Binding-site contacts:
Ligand atom O5 contacts residue ILE329 of chain 1.C at 3.9 Å.
Ligand atom C3 contacts residue ASN328 of chain 1.C at 3.6 Å.
Ligand atom C1 contacts residue GLN577 of chain 1.C at 3.8 Å.
Ligand atom C4 contacts residue GLN577 of chain 1.C at 4.1 Å.
Ligand atom C2 contacts residue GLN577 of chain 1.C at 3.3 Å.
Ligand atom O5 contacts residue ASN328 of chain 1.C at 2.4 Å (h-bond).
Ligand atom C7 contacts residue ASN328 of chain 1.C at 4.3 Å.
Ligand atom C6 contacts residue ASN328 of chain 1.C at 4.4 Å.
Ligand atom C3 contacts residue GLN577 of chain 1.C at 3.7 Å.
Ligand atom O3 contacts residue THR578 of chain 1.C at 4.1 Å.
Ligand atom C8 contacts residue GLN577 of chain 1.C at 3.7 Å.
Ligand atom C8 contacts residue ASN328 of chain 1.C at 4.3 Å.
Ligand atom O3 contacts residue GLN577 of chain 1.C at 2.8 Å (h-bond).
Ligand atom C1 contacts residue ASN328 of chain 1.C at 1.4 Å.
Ligand atom N2 contacts residue ASN328 of chain 1.C at 3.5 Å (h-bond).
Ligand atom C2 contacts residue ASN328 of chain 1.C at 2.5 Å.
Ligand atom C5 contacts residue ILE329 of chain 1.C at 4.5 Å (hydrophobic).
Ligand atom O3 contacts residue ASN328 of chain 1.C at 3.6 Å (h-bond).
Ligand atom O6 contacts residue ASN328 of chain 1.C at 4.3 Å.
Ligand atom O6 contacts residue GLN577 of chain 1.C at 3.8 Å.
Ligand atom N2 contacts residue GLN577 of chain 1.C at 4.4 Å.
Ligand atom O5 contacts residue GLN577 of chain 1.C at 4.5 Å.
Ligand atom C4 contacts residue ASN328 of chain 1.C at 4.3 Å.
Ligand atom C6 contacts residue ILE329 of chain 1.C at 4.2 Å (hydrophobic).
Ligand atom C5 contacts residue ASN328 of chain 1.C at 3.7 Å.

Sequence of chain 1.C:
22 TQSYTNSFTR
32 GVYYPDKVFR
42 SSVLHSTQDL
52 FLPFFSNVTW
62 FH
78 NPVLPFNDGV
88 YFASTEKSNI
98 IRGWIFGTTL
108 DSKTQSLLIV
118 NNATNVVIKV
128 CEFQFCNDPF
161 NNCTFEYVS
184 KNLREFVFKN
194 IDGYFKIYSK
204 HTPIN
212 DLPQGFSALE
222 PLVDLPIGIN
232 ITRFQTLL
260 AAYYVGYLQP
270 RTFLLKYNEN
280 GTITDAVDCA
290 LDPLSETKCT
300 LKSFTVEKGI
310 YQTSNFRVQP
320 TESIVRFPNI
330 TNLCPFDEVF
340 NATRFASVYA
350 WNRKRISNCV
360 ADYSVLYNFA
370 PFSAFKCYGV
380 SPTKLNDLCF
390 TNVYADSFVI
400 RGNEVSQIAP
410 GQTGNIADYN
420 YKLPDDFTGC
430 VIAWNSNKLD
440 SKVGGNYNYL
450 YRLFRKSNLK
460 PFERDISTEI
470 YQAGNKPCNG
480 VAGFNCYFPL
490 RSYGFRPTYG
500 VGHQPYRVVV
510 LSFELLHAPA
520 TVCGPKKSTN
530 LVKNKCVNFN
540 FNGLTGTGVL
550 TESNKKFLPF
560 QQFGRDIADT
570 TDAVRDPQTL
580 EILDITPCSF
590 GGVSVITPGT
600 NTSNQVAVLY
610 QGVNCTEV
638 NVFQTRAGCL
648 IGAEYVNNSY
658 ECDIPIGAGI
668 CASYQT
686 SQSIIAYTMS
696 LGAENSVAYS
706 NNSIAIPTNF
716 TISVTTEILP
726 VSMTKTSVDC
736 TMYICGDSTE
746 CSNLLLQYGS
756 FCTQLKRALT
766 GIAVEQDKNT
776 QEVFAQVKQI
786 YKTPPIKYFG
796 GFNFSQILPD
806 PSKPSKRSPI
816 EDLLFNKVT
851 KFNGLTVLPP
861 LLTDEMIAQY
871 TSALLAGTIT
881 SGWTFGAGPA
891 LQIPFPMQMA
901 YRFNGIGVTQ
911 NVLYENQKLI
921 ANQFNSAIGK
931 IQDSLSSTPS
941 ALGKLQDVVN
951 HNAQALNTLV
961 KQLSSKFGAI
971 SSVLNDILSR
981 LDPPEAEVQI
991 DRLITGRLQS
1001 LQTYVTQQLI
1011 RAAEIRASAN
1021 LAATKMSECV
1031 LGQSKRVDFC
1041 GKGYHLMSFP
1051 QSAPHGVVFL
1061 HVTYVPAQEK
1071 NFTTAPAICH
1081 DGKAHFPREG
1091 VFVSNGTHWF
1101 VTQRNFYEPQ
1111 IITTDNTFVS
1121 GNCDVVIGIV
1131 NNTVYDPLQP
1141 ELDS

A small-molecule ligand and the protein it binds are described below.
Small molecule (SMILES): CC(=O)N[C@@H]1[C@@H](O)[C@H](O)[C@@H](CO)O[C@H]1O